Sequence of chain 1.A:
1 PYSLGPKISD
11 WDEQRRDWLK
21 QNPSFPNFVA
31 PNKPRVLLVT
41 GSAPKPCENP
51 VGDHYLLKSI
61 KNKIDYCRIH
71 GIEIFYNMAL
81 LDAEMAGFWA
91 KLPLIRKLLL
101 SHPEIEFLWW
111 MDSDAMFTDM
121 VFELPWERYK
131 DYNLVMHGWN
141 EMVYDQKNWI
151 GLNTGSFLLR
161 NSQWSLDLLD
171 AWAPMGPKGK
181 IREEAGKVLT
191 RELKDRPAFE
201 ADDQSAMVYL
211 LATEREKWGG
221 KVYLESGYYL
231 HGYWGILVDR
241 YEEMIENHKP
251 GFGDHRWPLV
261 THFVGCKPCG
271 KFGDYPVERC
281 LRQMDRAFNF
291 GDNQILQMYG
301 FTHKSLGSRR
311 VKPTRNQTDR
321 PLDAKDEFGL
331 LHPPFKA

Binding-site contacts:
Ligand atom O2 contacts residue UDP1 of chain 1.E at 2.7 Å (h-bond).
Ligand atom O2 contacts residue LYS267 of chain 1.A at 3.2 Å (salt-bridge).
Ligand atom O2 contacts residue TYR275 of chain 1.A at 2.9 Å (h-bond).
Ligand atom O4 contacts residue ILE150 of chain 1.A at 3.9 Å.
Ligand atom O6 contacts residue VAL264 of chain 1.A at 3.3 Å.
Ligand atom O2 contacts residue HIS231 of chain 1.A at 3.0 Å (h-bond).
Ligand atom O5 contacts residue TRP149 of chain 1.A at 3.7 Å.
Ligand atom C6 contacts residue MET142 of chain 1.A at 3.7 Å (hydrophobic).
Ligand atom C4 contacts residue UDP1 of chain 1.E at 3.7 Å.
Ligand atom O6 contacts residue UDP1 of chain 1.E at 2.5 Å (h-bond).
Ligand atom C5 contacts residue TYR233 of chain 1.A at 3.7 Å (hydrophobic).
Ligand atom O6 contacts residue ASP274 of chain 1.A at 2.6 Å (salt-bridge).
Ligand atom O6 contacts residue MET142 of chain 1.A at 3.7 Å.
Ligand atom O4 contacts residue UDP1 of chain 1.E at 3.4 Å (h-bond).
Ligand atom O3 contacts residue ILE150 of chain 1.A at 3.4 Å.
Ligand atom O6 contacts residue GOL1 of chain 1.F at 3.6 Å.
Ligand atom O6 contacts residue ILE150 of chain 1.A at 3.8 Å.
Ligand atom C2 contacts residue UDP1 of chain 1.E at 3.8 Å.
Ligand atom C6 contacts residue ASP274 of chain 1.A at 3.4 Å.
Ligand atom O4 contacts residue VAL264 of chain 1.A at 3.6 Å.
Ligand atom O5 contacts residue ASP274 of chain 1.A at 3.4 Å (salt-bridge).
Ligand atom O6 contacts residue TRP139 of chain 1.A at 3.6 Å.
Ligand atom O4 contacts residue TRP149 of chain 1.A at 3.6 Å.
Ligand atom C3 contacts residue TYR233 of chain 1.A at 3.9 Å (hydrophobic).
Ligand atom C5 contacts residue TRP139 of chain 1.A at 3.7 Å (hydrophobic).
Ligand atom C5 contacts residue TRP149 of chain 1.A at 3.8 Å (hydrophobic).
Ligand atom O6 contacts residue PHE88 of chain 1.A at 3.9 Å.
Ligand atom O6 contacts residue PRO197 of chain 1.A at 3.8 Å.
Ligand atom O5 contacts residue ILE150 of chain 1.A at 3.6 Å.
Ligand atom O3 contacts residue GLY265 of chain 1.A at 3.3 Å.
Ligand atom C3 contacts residue ASP274 of chain 1.A at 3.7 Å.
Ligand atom C6 contacts residue UDP1 of chain 1.E at 3.5 Å.
Ligand atom O3 contacts residue ASP274 of chain 1.A at 2.7 Å (salt-bridge).
Ligand atom C5 contacts residue ASP274 of chain 1.A at 3.1 Å.
Ligand atom O5 contacts residue VAL264 of chain 1.A at 3.7 Å.
Ligand atom O3 contacts residue VAL264 of chain 1.A at 3.8 Å.
Ligand atom O2 contacts residue TYR233 of chain 1.A at 3.8 Å.
Ligand atom C6 contacts residue TRP139 of chain 1.A at 3.9 Å (hydrophobic).
Ligand atom O5 contacts residue TRP139 of chain 1.A at 3.7 Å.
Ligand atom O4 contacts residue TYR233 of chain 1.A at 3.7 Å.

The protein below binds the small molecule below.
Small molecule (SMILES): OC[C@H]1O[C@@H](O[C@H]2[C@H](O)[C@@H](O)[C@H](O[C@H]3[C@H](O)[C@@H](O)[C@H](O[C@H]4[C@H](O)[C@@H](O)[C@H](O[C@H]5[C@H](O)[C@@H](O)[C@H](O[C@H]6[C@H](O)[C@@H](O)[C@H](O)O[C@@H]6CO)O[C@@H]5CO)O[C@@H]4CO)O[C@@H]3CO)O[C@@H]2CO)[C@H](O)[C@@H](O)[C@@H]1O